Binding-site contacts:
Ligand atom N6 contacts residue TYR306 of chain 1.A at 3.7 Å.
Ligand atom C4' contacts residue ARG159 of chain 1.A at 3.9 Å.
Ligand atom C2 contacts residue PHE230 of chain 1.A at 3.9 Å (hydrophobic).
Ligand atom N3 contacts residue MET199 of chain 1.A at 3.5 Å (h-bond).
Ligand atom C5' contacts residue GLN107 of chain 1.A at 3.7 Å.
Ligand atom C3' contacts residue GLU161 of chain 1.A at 3.5 Å.
Ligand atom C1' contacts residue ARG159 of chain 1.A at 3.7 Å.
Ligand atom C2' contacts residue ARG159 of chain 1.A at 3.9 Å.
Ligand atom O3' contacts residue ARG159 of chain 1.A at 3.5 Å.
Ligand atom N7 contacts residue TYR69 of chain 1.A at 3.4 Å.
Ligand atom C2 contacts residue ILE231 of chain 1.A at 3.6 Å (hydrophobic).
Ligand atom O3' contacts residue GLU161 of chain 1.A at 2.6 Å (salt-bridge).
Ligand atom C2 contacts residue PRO229 of chain 1.A at 3.1 Å (hydrophobic).
Ligand atom C2 contacts residue MET199 of chain 1.A at 3.9 Å (hydrophobic).
Ligand atom C8 contacts residue LEU305 of chain 1.A at 3.9 Å (hydrophobic).
Ligand atom N9 contacts residue MET199 of chain 1.A at 3.8 Å.
Ligand atom N7 contacts residue LEU305 of chain 1.A at 3.8 Å.
Ligand atom C4 contacts residue MET199 of chain 1.A at 3.5 Å (hydrophobic).
Ligand atom C5 contacts residue MET199 of chain 1.A at 3.9 Å (hydrophobic).
Ligand atom N3 contacts residue PRO229 of chain 1.A at 4.0 Å.
Ligand atom O2' contacts residue ARG159 of chain 1.A at 3.0 Å (salt-bridge).
Ligand atom O2' contacts residue MET199 of chain 1.A at 3.5 Å.
Ligand atom N1 contacts residue PRO229 of chain 1.A at 3.9 Å.
Ligand atom C8 contacts residue TYR69 of chain 1.A at 3.7 Å (hydrophobic).
Ligand atom N1 contacts residue PHE230 of chain 1.A at 3.9 Å.
Ligand atom C2' contacts residue GLU161 of chain 1.A at 3.4 Å.
Ligand atom N6 contacts residue ILE231 of chain 1.A at 2.8 Å (h-bond).
Ligand atom O2' contacts residue GLU161 of chain 1.A at 2.6 Å (salt-bridge).
Ligand atom N6 contacts residue TYR69 of chain 1.A at 2.9 Å (h-bond).
Ligand atom N6 contacts residue LEU305 of chain 1.A at 3.5 Å (h-bond).
Ligand atom C4 contacts residue TYR306 of chain 1.A at 4.0 Å (hydrophobic).
Ligand atom C5' contacts residue LEU305 of chain 1.A at 3.8 Å (hydrophobic).
Ligand atom O4' contacts residue LEU305 of chain 1.A at 3.5 Å.
Ligand atom C5' contacts residue MET1 of chain 1.C at 3.4 Å (hydrophobic).
Ligand atom N1 contacts residue ILE231 of chain 1.A at 3.0 Å (h-bond).
Ligand atom C2 contacts residue TYR306 of chain 1.A at 3.6 Å (hydrophobic).
Ligand atom N1 contacts residue TYR306 of chain 1.A at 3.7 Å.
Ligand atom C6 contacts residue TYR306 of chain 1.A at 3.8 Å (hydrophobic).
Ligand atom N3 contacts residue TYR306 of chain 1.A at 3.8 Å.
Ligand atom C6 contacts residue ILE231 of chain 1.A at 3.6 Å (hydrophobic).

A small-molecule ligand and the protein it binds are described below.
Small molecule (SMILES): C[C@H]1O[C@@H](n2cnc3c(N)ncnc32)[C@H](O)[C@@H]1O

Sequence of chain 1.A:
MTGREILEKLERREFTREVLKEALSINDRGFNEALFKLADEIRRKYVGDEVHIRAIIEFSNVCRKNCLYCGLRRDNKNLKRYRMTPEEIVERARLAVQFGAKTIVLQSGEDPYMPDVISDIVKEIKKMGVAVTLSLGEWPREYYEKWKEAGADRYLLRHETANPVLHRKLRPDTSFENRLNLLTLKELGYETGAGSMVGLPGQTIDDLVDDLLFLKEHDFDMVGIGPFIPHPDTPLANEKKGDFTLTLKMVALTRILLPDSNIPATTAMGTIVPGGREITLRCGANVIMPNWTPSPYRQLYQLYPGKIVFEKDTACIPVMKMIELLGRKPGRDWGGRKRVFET